Sequence of chain 1.A:
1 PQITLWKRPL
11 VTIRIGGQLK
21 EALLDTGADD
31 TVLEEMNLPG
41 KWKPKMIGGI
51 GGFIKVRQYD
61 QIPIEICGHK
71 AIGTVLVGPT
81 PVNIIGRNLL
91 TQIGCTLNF

A protein and the small-molecule ligand that binds it are described below.
Small molecule (SMILES): CC(C)CN(C[C@@H](O)[C@H](Cc1ccccc1)NC(=O)c1cccc(O)c1)S(=O)(=O)c1ccc(-c2ccno2)s1

Binding-site contacts:
Ligand atom C32 contacts residue GLY27 of chain 1.A at 3.7 Å.
Ligand atom O1 contacts residue ASP30 of chain 1.B at 3.2 Å (salt-bridge).
Ligand atom O22 contacts residue GLY49 of chain 1.A at 3.6 Å.
Ligand atom C7 contacts residue VAL32 of chain 1.B at 3.6 Å (hydrophobic).
Ligand atom C26 contacts residue ASP30 of chain 1.A at 3.6 Å.
Ligand atom C35 contacts residue PRO81 of chain 1.B at 3.7 Å (hydrophobic).
Ligand atom C32 contacts residue ASP25 of chain 1.B at 3.3 Å.
Ligand atom O9 contacts residue ILE50 of chain 1.A at 3.6 Å.
Ligand atom C35 contacts residue VAL82 of chain 1.B at 3.5 Å (hydrophobic).
Ligand atom C25 contacts residue ASP29 of chain 1.A at 3.5 Å.
Ligand atom S1 contacts residue GLY48 of chain 1.B at 3.5 Å (h-bond).
Ligand atom O10 contacts residue ILE50 of chain 1.A at 3.2 Å.
Ligand atom C14 contacts residue GLY27 of chain 1.B at 3.8 Å.
Ligand atom O10 contacts residue GLY49 of chain 1.B at 3.3 Å.
Ligand atom O9 contacts residue ILE84 of chain 1.B at 3.6 Å.
Ligand atom C7 contacts residue ALA28 of chain 1.B at 3.5 Å (hydrophobic).
Ligand atom O18 contacts residue ASP25 of chain 1.B at 2.6 Å (salt-bridge).
Ligand atom N20 contacts residue GLY27 of chain 1.A at 3.2 Å (h-bond).
Ligand atom C16 contacts residue ASP25 of chain 1.B at 3.2 Å.
Ligand atom C25 contacts residue ASP30 of chain 1.A at 3.5 Å.
Ligand atom C6 contacts residue ALA28 of chain 1.B at 3.4 Å (hydrophobic).
Ligand atom C37 contacts residue VAL82 of chain 1.B at 3.7 Å (hydrophobic).
Ligand atom C34 contacts residue GLY49 of chain 1.A at 3.6 Å.
Ligand atom O27 contacts residue ASP30 of chain 1.A at 2.8 Å (salt-bridge).
Ligand atom C23 contacts residue GLY27 of chain 1.A at 3.5 Å.
Ligand atom O18 contacts residue GLY27 of chain 1.A at 3.3 Å.
Ligand atom C7 contacts residue ASP30 of chain 1.B at 3.5 Å.
Ligand atom C12 contacts residue GLY27 of chain 1.B at 3.5 Å.
Ligand atom O10 contacts residue GLY48 of chain 1.B at 3.8 Å.
Ligand atom N1 contacts residue ASP30 of chain 1.B at 3.2 Å (salt-bridge).
Ligand atom C37 contacts residue GLY27 of chain 1.A at 3.5 Å.
Ligand atom C36 contacts residue VAL82 of chain 1.B at 3.4 Å (hydrophobic).
Ligand atom O27 contacts residue ILE47 of chain 1.A at 3.5 Å.
Ligand atom C34 contacts residue ILE50 of chain 1.A at 3.6 Å (hydrophobic).
Ligand atom C34 contacts residue PRO81 of chain 1.B at 3.7 Å (hydrophobic).
Ligand atom C17 contacts residue ASP25 of chain 1.B at 3.3 Å.
Ligand atom O18 contacts residue ASP25 of chain 1.A at 2.6 Å (salt-bridge).
Ligand atom C33 contacts residue ILE50 of chain 1.A at 3.8 Å (hydrophobic).
Ligand atom C17 contacts residue ASP25 of chain 1.A at 3.6 Å.
Ligand atom C24 contacts residue ASP29 of chain 1.A at 3.6 Å.

Sequence of chain 1.B:
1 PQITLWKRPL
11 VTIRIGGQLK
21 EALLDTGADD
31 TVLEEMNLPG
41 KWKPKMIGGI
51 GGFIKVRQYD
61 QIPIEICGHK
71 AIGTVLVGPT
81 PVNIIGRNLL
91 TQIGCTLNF